Sequence of chain 1.K:
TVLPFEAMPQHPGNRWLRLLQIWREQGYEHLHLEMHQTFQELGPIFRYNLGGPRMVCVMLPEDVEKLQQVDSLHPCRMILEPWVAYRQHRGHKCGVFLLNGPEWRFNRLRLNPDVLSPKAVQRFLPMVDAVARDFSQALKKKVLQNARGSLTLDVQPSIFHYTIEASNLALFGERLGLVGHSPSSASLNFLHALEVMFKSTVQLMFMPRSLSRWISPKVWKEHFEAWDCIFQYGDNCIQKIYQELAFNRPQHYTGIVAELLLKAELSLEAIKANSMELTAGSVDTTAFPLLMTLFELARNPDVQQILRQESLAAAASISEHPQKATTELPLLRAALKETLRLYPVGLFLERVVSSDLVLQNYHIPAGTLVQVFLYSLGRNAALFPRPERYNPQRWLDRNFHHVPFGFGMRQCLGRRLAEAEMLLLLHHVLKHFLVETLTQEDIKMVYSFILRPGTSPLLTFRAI

Binding-site contacts:
Ligand atom N01 contacts residue TRP237 of chain 1.K at 3.7 Å.
Ligand atom C06 contacts residue TRP93 of chain 1.K at 4.0 Å (hydrophobic).
Ligand atom C10 contacts residue GLY291 of chain 1.K at 4.1 Å.
Ligand atom F08 contacts residue PHE208 of chain 1.K at 3.0 Å.
Ligand atom C04 contacts residue TRP93 of chain 1.K at 3.7 Å (hydrophobic).
Ligand atom C05 contacts residue GLY291 of chain 1.K at 4.0 Å.
Ligand atom C13 contacts residue THR295 of chain 1.K at 3.6 Å.
Ligand atom C06 contacts residue GLY291 of chain 1.K at 3.6 Å.
Ligand atom N01 contacts residue GLU287 of chain 1.K at 3.4 Å.
Ligand atom C14 contacts residue THR295 of chain 1.K at 4.0 Å.
Ligand atom C11 contacts residue PHE208 of chain 1.K at 4.1 Å (hydrophobic).
Ligand atom C02 contacts residue GLU287 of chain 1.K at 3.7 Å.
Ligand atom C14 contacts residue HEM1 of chain 1.HA at 3.2 Å.
Ligand atom C16 contacts residue THR295 of chain 1.K at 3.8 Å.
Ligand atom C10 contacts residue THR295 of chain 1.K at 3.7 Å.
Ligand atom C16 contacts residue GLY291 of chain 1.K at 3.7 Å.
Ligand atom C02 contacts residue ALA290 of chain 1.K at 4.0 Å (hydrophobic).
Ligand atom C09 contacts residue ALA290 of chain 1.K at 3.9 Å (hydrophobic).
Ligand atom N15 contacts residue HEM1 of chain 1.HA at 2.4 Å.
Ligand atom F08 contacts residue MET207 of chain 1.K at 4.1 Å.
Ligand atom C07 contacts residue GLY291 of chain 1.K at 3.4 Å.
Ligand atom C12 contacts residue ILE465 of chain 1.K at 4.0 Å (hydrophobic).
Ligand atom C03 contacts residue TRP93 of chain 1.K at 3.6 Å (hydrophobic).
Ligand atom C04 contacts residue PHE107 of chain 1.K at 4.1 Å (hydrophobic).
Ligand atom C09 contacts residue TRP93 of chain 1.K at 3.9 Å (hydrophobic).
Ligand atom N01 contacts residue ARG97 of chain 1.K at 3.1 Å (salt-bridge).
Ligand atom C09 contacts residue GLY291 of chain 1.K at 3.8 Å.
Ligand atom F08 contacts residue ALA290 of chain 1.K at 3.8 Å.
Ligand atom C12 contacts residue PHE464 of chain 1.K at 3.8 Å (hydrophobic).
Ligand atom C11 contacts residue PHE464 of chain 1.K at 3.5 Å (hydrophobic).
Ligand atom N15 contacts residue THR295 of chain 1.K at 4.1 Å.
Ligand atom C05 contacts residue TRP93 of chain 1.K at 4.0 Å (hydrophobic).
Ligand atom C16 contacts residue HEM1 of chain 1.HA at 3.1 Å.
Ligand atom F08 contacts residue GLY291 of chain 1.K at 3.7 Å.
Ligand atom C12 contacts residue THR295 of chain 1.K at 4.0 Å.
Ligand atom C02 contacts residue ARG97 of chain 1.K at 4.0 Å.
Ligand atom N01 contacts residue ALA290 of chain 1.K at 4.1 Å.
Ligand atom N17 contacts residue THR295 of chain 1.K at 3.4 Å.
Ligand atom C02 contacts residue TRP237 of chain 1.K at 3.9 Å (hydrophobic).
Ligand atom C07 contacts residue TRP93 of chain 1.K at 3.9 Å (hydrophobic).

The protein below binds the small molecule below.
Small molecule (SMILES): N#Cc1ccc([C@H]2CCc3cncn32)c(F)c1